Binding-site contacts:
Ligand atom C7 contacts residue ASN23 of chain 1.E at 3.5 Å.
Ligand atom C5 contacts residue ASN23 of chain 1.E at 3.7 Å.
Ligand atom N2 contacts residue ASN23 of chain 1.E at 3.0 Å (h-bond).
Ligand atom C3 contacts residue ASN23 of chain 1.E at 3.9 Å.
Ligand atom C4 contacts residue ASN23 of chain 1.E at 4.2 Å.
Ligand atom O7 contacts residue ASN23 of chain 1.E at 3.6 Å.
Ligand atom C2 contacts residue ASN23 of chain 1.E at 2.5 Å.
Ligand atom O5 contacts residue ASN23 of chain 1.E at 2.4 Å (h-bond).
Ligand atom C8 contacts residue LYS22 of chain 1.E at 3.6 Å.
Ligand atom C1 contacts residue ASN23 of chain 1.E at 1.5 Å.

Sequence of chain 1.E:
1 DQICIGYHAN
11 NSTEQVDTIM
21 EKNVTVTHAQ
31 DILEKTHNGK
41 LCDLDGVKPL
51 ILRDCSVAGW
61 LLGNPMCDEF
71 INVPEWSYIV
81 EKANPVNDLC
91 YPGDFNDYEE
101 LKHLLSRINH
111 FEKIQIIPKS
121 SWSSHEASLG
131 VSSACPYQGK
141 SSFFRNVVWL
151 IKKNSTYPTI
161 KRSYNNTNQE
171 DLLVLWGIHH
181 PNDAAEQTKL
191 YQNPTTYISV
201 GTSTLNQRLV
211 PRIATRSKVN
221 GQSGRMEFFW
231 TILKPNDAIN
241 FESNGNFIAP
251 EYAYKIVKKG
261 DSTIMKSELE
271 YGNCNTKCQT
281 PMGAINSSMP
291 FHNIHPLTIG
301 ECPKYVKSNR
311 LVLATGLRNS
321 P

A protein and the small-molecule ligand that binds it are described below.
Small molecule (SMILES): CC(=O)N[C@@H]1[C@@H](O)[C@H](O)[C@@H](CO)O[C@H]1O